Sequence of chain 1.P:
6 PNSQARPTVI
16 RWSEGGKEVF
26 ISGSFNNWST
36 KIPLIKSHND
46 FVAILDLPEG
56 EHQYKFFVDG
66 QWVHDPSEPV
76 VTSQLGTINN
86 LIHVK

The small molecule below binds the protein below.
Small molecule (SMILES): OC[C@H]1O[C@H](OC[C@H]2O[C@@H]3O[C@H]4[C@H](O)[C@@H](O)[C@@H](O[C@H]5[C@H](O)[C@@H](O)[C@@H](O[C@H]6[C@H](O)[C@@H](O)[C@@H](O[C@H]7[C@H](O)[C@@H](O)[C@@H](O[C@H]8[C@H](O)[C@@H](O)[C@@H](O[C@H]9[C@H](O)[C@@H](O)[C@@H](O[C@H]2[C@H](O)[C@H]3O)O[C@@H]9CO)O[C@@H]8CO)O[C@@H]7CO)O[C@@H]6CO)O[C@@H]5CO)O[C@@H]4CO)[C@H](O)[C@@H](O)[C@@H]1O

Binding-site contacts:
Ligand atom C5 contacts residue TRP33 of chain 1.P at 3.9 Å (hydrophobic).
Ligand atom O3 contacts residue TRP67 of chain 1.P at 3.8 Å.
Ligand atom O3 contacts residue GLN79 of chain 1.P at 3.1 Å (h-bond).
Ligand atom C5 contacts residue TRP67 of chain 1.P at 3.8 Å (hydrophobic).
Ligand atom C4 contacts residue TRP67 of chain 1.P at 3.9 Å (hydrophobic).
Ligand atom O4 contacts residue TRP67 of chain 1.P at 3.5 Å.
Ligand atom C3 contacts residue GLN79 of chain 1.P at 3.9 Å.
Ligand atom O2 contacts residue GLN79 of chain 1.P at 3.7 Å.
Ligand atom C6 contacts residue TRP33 of chain 1.P at 3.5 Å (hydrophobic).
Ligand atom C3 contacts residue THR82 of chain 1.P at 3.2 Å.
Ligand atom O6 contacts residue SER34 of chain 1.P at 3.8 Å.
Ligand atom O3 contacts residue LEU80 of chain 1.P at 3.9 Å.
Ligand atom C2 contacts residue ASN84 of chain 1.P at 3.3 Å.
Ligand atom O3 contacts residue ASN84 of chain 1.P at 2.9 Å (h-bond).
Ligand atom O5 contacts residue TRP67 of chain 1.P at 3.7 Å.
Ligand atom O3 contacts residue TRP33 of chain 1.P at 3.7 Å.
Ligand atom C4 contacts residue TRP33 of chain 1.P at 3.8 Å (hydrophobic).
Ligand atom O4 contacts residue LEU80 of chain 1.P at 3.5 Å.
Ligand atom C3 contacts residue ASN84 of chain 1.P at 4.0 Å.
Ligand atom O3 contacts residue SER78 of chain 1.P at 3.2 Å.
Ligand atom C1 contacts residue TRP33 of chain 1.P at 3.5 Å (hydrophobic).
Ligand atom O2 contacts residue THR82 of chain 1.P at 2.7 Å (h-bond).
Ligand atom C2 contacts residue TRP33 of chain 1.P at 3.8 Å (hydrophobic).
Ligand atom O2 contacts residue TRP33 of chain 1.P at 3.6 Å.
Ligand atom C3 contacts residue LEU80 of chain 1.P at 4.0 Å (hydrophobic).
Ligand atom O2 contacts residue ASN84 of chain 1.P at 2.7 Å (h-bond).
Ligand atom C2 contacts residue TRP67 of chain 1.P at 3.8 Å (hydrophobic).
Ligand atom C6 contacts residue TRP67 of chain 1.P at 3.6 Å (hydrophobic).
Ligand atom O2 contacts residue LYS60 of chain 1.P at 3.8 Å.
Ligand atom O5 contacts residue TRP33 of chain 1.P at 3.1 Å (h-bond).
Ligand atom O6 contacts residue SER27 of chain 1.P at 3.7 Å.
Ligand atom O4 contacts residue THR82 of chain 1.P at 4.0 Å.
Ligand atom O3 contacts residue THR82 of chain 1.P at 3.3 Å (h-bond).
Ligand atom C6 contacts residue SER27 of chain 1.P at 3.6 Å.
Ligand atom O4 contacts residue LYS36 of chain 1.P at 3.3 Å.
Ligand atom C2 contacts residue THR82 of chain 1.P at 3.5 Å.
Ligand atom O6 contacts residue THR35 of chain 1.P at 3.9 Å.
Ligand atom O3 contacts residue LYS60 of chain 1.P at 2.7 Å (salt-bridge).
Ligand atom O2 contacts residue SER78 of chain 1.P at 3.5 Å.
Ligand atom O6 contacts residue TRP33 of chain 1.P at 2.6 Å (h-bond).